Binding-site contacts:
Ligand atom N12 contacts residue THR21 of chain 1.Y at 2.8 Å (h-bond).
Ligand atom C16 contacts residue MET45 of chain 1.Y at 3.8 Å (hydrophobic).
Ligand atom C14 contacts residue GLY47 of chain 1.Y at 3.8 Å.
Ligand atom C21 contacts residue GLU134 of chain 1.Z at 3.4 Å.
Ligand atom C17 contacts residue GLN53 of chain 1.Y at 3.8 Å.
Ligand atom C10 contacts residue THR21 of chain 1.Y at 3.6 Å.
Ligand atom C22 contacts residue ARG137 of chain 1.Z at 3.1 Å.
Ligand atom C17 contacts residue TYR131 of chain 1.Z at 3.9 Å (hydrophobic).
Ligand atom C19 contacts residue PHE125 of chain 1.Z at 3.6 Å (hydrophobic).
Ligand atom C3 contacts residue SER130 of chain 1.Z at 3.2 Å.
Ligand atom C14 contacts residue MES1 of chain 1.EA at 3.6 Å.
Ligand atom C20 contacts residue SER124 of chain 1.Z at 3.3 Å.
Ligand atom O11 contacts residue THR21 of chain 1.Y at 2.9 Å (h-bond).
Ligand atom O11 contacts residue THR1 of chain 1.Y at 3.7 Å.
Ligand atom C16 contacts residue VAL31 of chain 1.Y at 3.4 Å (hydrophobic).
Ligand atom C18 contacts residue PHE125 of chain 1.Z at 3.8 Å (hydrophobic).
Ligand atom C5 contacts residue MET45 of chain 1.Y at 3.8 Å (hydrophobic).
Ligand atom O11 contacts residue ALA20 of chain 1.Y at 3.0 Å.
Ligand atom O11 contacts residue ARG19 of chain 1.Y at 3.2 Å (salt-bridge).
Ligand atom C5 contacts residue VAL31 of chain 1.Y at 3.6 Å (hydrophobic).
Ligand atom C18 contacts residue SER130 of chain 1.Z at 3.6 Å.
Ligand atom O2 contacts residue SER130 of chain 1.Z at 2.6 Å (h-bond).
Ligand atom C5 contacts residue ALA49 of chain 1.Y at 3.4 Å (hydrophobic).
Ligand atom C15 contacts residue MET45 of chain 1.Y at 3.1 Å (hydrophobic).
Ligand atom N12 contacts residue MES1 of chain 1.EA at 3.2 Å.
Ligand atom C16 contacts residue GLN53 of chain 1.Y at 3.5 Å.
Ligand atom C23 contacts residue ALA27 of chain 1.Y at 3.8 Å (hydrophobic).
Ligand atom N9 contacts residue GLY47 of chain 1.Y at 3.9 Å.
Ligand atom C22 contacts residue GLU134 of chain 1.Z at 3.2 Å.
Ligand atom C8 contacts residue THR1 of chain 1.Y at 3.4 Å.
Ligand atom O13 contacts residue GLY47 of chain 1.Y at 2.9 Å (h-bond).
Ligand atom C14 contacts residue THR1 of chain 1.Y at 3.5 Å.
Ligand atom C23 contacts residue ARG137 of chain 1.Z at 3.9 Å.
Ligand atom C15 contacts residue VAL31 of chain 1.Y at 3.0 Å (hydrophobic).
Ligand atom C1 contacts residue SER130 of chain 1.Z at 3.7 Å.
Ligand atom C3 contacts residue ALA49 of chain 1.Y at 3.9 Å (hydrophobic).
Ligand atom C4 contacts residue ALA49 of chain 1.Y at 3.3 Å (hydrophobic).
Ligand atom C22 contacts residue SER28 of chain 1.Y at 3.9 Å.
Ligand atom C6 contacts residue ALA49 of chain 1.Y at 3.6 Å (hydrophobic).
Ligand atom C26 contacts residue GLU132 of chain 1.Z at 3.8 Å.

Sequence of chain 1.Y:
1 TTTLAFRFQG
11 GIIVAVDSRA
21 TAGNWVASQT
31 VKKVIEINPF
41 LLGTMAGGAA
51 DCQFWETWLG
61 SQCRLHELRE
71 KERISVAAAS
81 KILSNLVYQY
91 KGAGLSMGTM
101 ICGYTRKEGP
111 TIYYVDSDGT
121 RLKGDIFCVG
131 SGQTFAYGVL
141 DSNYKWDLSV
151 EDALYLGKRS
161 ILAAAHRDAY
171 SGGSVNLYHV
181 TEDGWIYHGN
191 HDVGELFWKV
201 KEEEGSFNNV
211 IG

Sequence of chain 1.Z:
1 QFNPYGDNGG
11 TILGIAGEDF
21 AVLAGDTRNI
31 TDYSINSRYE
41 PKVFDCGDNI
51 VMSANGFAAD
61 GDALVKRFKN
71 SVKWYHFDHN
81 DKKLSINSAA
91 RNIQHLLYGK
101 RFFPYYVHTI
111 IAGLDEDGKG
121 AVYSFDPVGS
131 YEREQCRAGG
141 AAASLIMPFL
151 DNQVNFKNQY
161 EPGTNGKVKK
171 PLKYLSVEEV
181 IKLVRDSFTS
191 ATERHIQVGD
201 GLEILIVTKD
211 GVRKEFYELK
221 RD

A protein and the small-molecule ligand that binds it are described below.
Small molecule (SMILES): C[C@H](C#Cc1cccc(OC23CC4CC(CC(C4)C2)C3)c1)N(O)C(N)=O